Sequence of chain 1.E:
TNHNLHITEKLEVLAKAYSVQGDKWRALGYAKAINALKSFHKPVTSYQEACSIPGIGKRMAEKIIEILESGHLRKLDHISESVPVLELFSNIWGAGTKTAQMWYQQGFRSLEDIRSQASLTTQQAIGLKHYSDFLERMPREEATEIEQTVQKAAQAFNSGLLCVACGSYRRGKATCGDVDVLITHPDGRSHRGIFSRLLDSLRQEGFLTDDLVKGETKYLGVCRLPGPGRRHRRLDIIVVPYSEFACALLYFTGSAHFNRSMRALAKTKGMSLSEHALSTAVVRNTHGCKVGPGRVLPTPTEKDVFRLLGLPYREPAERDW

Binding-site contacts:
Ligand atom P contacts residue GLY104 of chain 1.E at 3.4 Å.
Ligand atom C5' contacts residue TRP101 of chain 1.E at 3.8 Å (hydrophobic).
Ligand atom OP1 contacts residue LYS106 of chain 1.E at 3.7 Å.
Ligand atom O5' contacts residue GLY104 of chain 1.E at 3.0 Å (h-bond).
Ligand atom C5' contacts residue NA1 of chain 1.K at 3.8 Å.
Ligand atom O3' contacts residue ASP244 of chain 1.E at 3.9 Å.
Ligand atom OP2 contacts residue GLY104 of chain 1.E at 3.6 Å.
Ligand atom O5' contacts residue NA1 of chain 1.K at 3.8 Å.
Ligand atom OP1 contacts residue NA1 of chain 1.K at 3.1 Å (h-bond).
Ligand atom O3' contacts residue GLY104 of chain 1.E at 4.0 Å.
Ligand atom O3' contacts residue GLY102 of chain 1.E at 3.6 Å.
Ligand atom OP1 contacts residue GLY104 of chain 1.E at 2.9 Å (h-bond).
Ligand atom OP1 contacts residue TRP101 of chain 1.E at 3.7 Å.
Ligand atom O3' contacts residue ALA103 of chain 1.E at 3.9 Å.
Ligand atom OP1 contacts residue ALA103 of chain 1.E at 3.3 Å (h-bond).
Ligand atom OP1 contacts residue ILE100 of chain 1.E at 3.8 Å.
Ligand atom P contacts residue LYS106 of chain 1.E at 3.8 Å.
Ligand atom OP1 contacts residue LYS106 of chain 1.E at 3.3 Å.
Ligand atom C4' contacts residue TRP101 of chain 1.E at 3.4 Å (hydrophobic).
Ligand atom P contacts residue NA1 of chain 1.J at 3.4 Å.
Ligand atom O2 contacts residue TYR259 of chain 1.E at 3.4 Å (h-bond).
Ligand atom OP2 contacts residue GLY104 of chain 1.E at 3.5 Å.
Ligand atom O3' contacts residue LYS106 of chain 1.E at 3.9 Å.
Ligand atom C2 contacts residue TYR259 of chain 1.E at 3.8 Å (hydrophobic).
Ligand atom P contacts residue GLY102 of chain 1.E at 4.0 Å.
Ligand atom OP2 contacts residue NA1 of chain 1.J at 3.3 Å (h-bond).
Ligand atom OP1 contacts residue THR107 of chain 1.E at 2.7 Å (h-bond).
Ligand atom OP2 contacts residue THR105 of chain 1.E at 3.3 Å (h-bond).
Ligand atom OP1 contacts residue GLY102 of chain 1.E at 2.7 Å (h-bond).
Ligand atom OP1 contacts residue TRP101 of chain 1.E at 3.4 Å (h-bond).
Ligand atom O3' contacts residue TRP101 of chain 1.E at 3.4 Å.
Ligand atom P contacts residue THR107 of chain 1.E at 3.8 Å.
Ligand atom OP1 contacts residue NA1 of chain 1.J at 2.6 Å (h-bond).
Ligand atom O3' contacts residue PHE260 of chain 1.E at 3.3 Å.
Ligand atom C5' contacts residue ASP244 of chain 1.E at 3.5 Å.
Ligand atom OP1 contacts residue ARG242 of chain 1.E at 3.4 Å (salt-bridge).
Ligand atom OP2 contacts residue ALA103 of chain 1.E at 3.8 Å.
Ligand atom C3' contacts residue LYS106 of chain 1.E at 3.7 Å.
Ligand atom O5' contacts residue LYS106 of chain 1.E at 3.9 Å.
Ligand atom OP2 contacts residue LYS106 of chain 1.E at 2.9 Å (salt-bridge).

This small molecule binds to this protein.
Small molecule (SMILES): Cc1cn([C@H]2C[C@H](O[P](=O)(O)OC[C@H]3O[C@@H](n4cnc5c(N)ncnc54)C[C@@H]3O[P](=O)(O)OC[C@H]3O[C@@H](n4ccc(N)nc4=O)C[C@@H]3O)[C@@H](CO[P](=O)(O)O[C@H]3C[C@H](n4cnc5c(=O)nc(N)[nH]c54)O[C@@H]3CO[P](=O)(O)O[C@H]3C[C@H](n4cnc5c(N)ncnc54)O[C@@H]3CO[P](=O)(O)O[C@H]3C[C@H](n4ccc(N)nc4=O)O[C@@H]3CO)O2)c(=O)[nH]c1=O